Sequence of chain 5.C:
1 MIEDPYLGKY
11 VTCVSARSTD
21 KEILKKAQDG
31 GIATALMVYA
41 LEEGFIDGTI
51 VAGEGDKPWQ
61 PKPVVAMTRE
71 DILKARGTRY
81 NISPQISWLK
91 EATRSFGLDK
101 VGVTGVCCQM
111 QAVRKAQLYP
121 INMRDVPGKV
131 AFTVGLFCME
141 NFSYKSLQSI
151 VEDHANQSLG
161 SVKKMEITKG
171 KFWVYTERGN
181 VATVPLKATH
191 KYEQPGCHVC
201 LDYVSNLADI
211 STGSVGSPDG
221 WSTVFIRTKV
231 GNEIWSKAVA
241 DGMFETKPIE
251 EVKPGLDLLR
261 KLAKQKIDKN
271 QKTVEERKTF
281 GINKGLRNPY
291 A

Binding-site contacts:
Ligand atom O5 contacts residue GLU133 of chain 5.A at 3.7 Å.
Ligand atom O5 contacts residue ARG124 of chain 5.C at 4.2 Å.
Ligand atom C3 contacts residue ASP23 of chain 5.A at 4.5 Å.
Ligand atom C4 contacts residue ASN24 of chain 5.A at 3.9 Å.
Ligand atom C2 contacts residue GLU133 of chain 5.A at 4.0 Å.
Ligand atom O5 contacts residue ASP125 of chain 5.C at 4.3 Å.
Ligand atom C3 contacts residue GLU133 of chain 5.A at 4.0 Å.
Ligand atom C4 contacts residue PRO132 of chain 5.A at 4.0 Å (hydrophobic).
Ligand atom C1 contacts residue ASP125 of chain 5.C at 4.2 Å.
Ligand atom C1 contacts residue ASN25 of chain 5.A at 4.1 Å.
Ligand atom C1 contacts residue GLU147 of chain 5.B at 4.2 Å.
Ligand atom O5 contacts residue PRO132 of chain 5.A at 4.3 Å.
Ligand atom C1 contacts residue ASP23 of chain 5.A at 4.5 Å.
Ligand atom O5 contacts residue ASP23 of chain 5.A at 4.1 Å.
Ligand atom C4 contacts residue ASP23 of chain 5.A at 3.3 Å.
Ligand atom C2 contacts residue ASP125 of chain 5.C at 3.9 Å.

This protein binds this small molecule.
Small molecule (SMILES): C[C@@H](O)[C@@H](C)O

Sequence of chain 5.B:
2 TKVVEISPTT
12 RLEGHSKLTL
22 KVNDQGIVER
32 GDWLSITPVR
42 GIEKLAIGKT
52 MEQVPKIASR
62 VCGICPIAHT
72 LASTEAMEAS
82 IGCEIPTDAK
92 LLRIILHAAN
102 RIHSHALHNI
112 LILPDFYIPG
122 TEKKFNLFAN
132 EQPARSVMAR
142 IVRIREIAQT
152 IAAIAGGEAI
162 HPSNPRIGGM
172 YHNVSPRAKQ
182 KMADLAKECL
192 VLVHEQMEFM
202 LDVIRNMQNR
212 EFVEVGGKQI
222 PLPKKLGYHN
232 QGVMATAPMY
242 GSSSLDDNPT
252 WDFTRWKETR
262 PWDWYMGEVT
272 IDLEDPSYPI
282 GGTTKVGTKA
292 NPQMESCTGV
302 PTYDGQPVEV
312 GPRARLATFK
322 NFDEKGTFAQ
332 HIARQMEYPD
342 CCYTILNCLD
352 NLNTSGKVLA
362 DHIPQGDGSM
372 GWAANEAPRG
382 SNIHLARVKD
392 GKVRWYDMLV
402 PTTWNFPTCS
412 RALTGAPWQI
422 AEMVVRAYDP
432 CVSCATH

Sequence of chain 5.A:
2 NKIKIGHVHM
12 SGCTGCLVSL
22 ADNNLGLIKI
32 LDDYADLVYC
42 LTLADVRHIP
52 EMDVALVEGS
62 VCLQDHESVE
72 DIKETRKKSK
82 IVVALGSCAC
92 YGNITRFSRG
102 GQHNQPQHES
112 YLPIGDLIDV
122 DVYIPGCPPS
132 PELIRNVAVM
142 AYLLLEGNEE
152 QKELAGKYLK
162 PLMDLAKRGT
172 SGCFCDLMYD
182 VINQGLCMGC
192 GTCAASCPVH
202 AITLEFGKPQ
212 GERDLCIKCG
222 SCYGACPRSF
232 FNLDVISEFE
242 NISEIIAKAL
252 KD